Binding-site contacts:
Ligand atom C57 contacts residue PHE38 of chain 1.B at 3.8 Å (hydrophobic).
Ligand atom C67 contacts residue PHE50 of chain 1.B at 3.6 Å (hydrophobic).
Ligand atom O61 contacts residue TYR28 of chain 1.B at 3.6 Å.
Ligand atom O59 contacts residue ASP39 of chain 1.B at 2.7 Å (salt-bridge).
Ligand atom O61 contacts residue PHE101 of chain 1.B at 3.7 Å.
Ligand atom C26 contacts residue GLU56 of chain 1.B at 3.7 Å.
Ligand atom C40 contacts residue GLY57 of chain 1.B at 3.7 Å.
Ligand atom C51 contacts residue TRP61 of chain 1.B at 3.5 Å (hydrophobic).
Ligand atom O68 contacts residue GLN55 of chain 1.B at 3.6 Å.
Ligand atom C43 contacts residue GLU56 of chain 1.B at 3.5 Å.
Ligand atom O61 contacts residue ASP39 of chain 1.B at 3.4 Å (salt-bridge).
Ligand atom O42 contacts residue GLU56 of chain 1.B at 2.4 Å.
Ligand atom O62 contacts residue TYR84 of chain 1.B at 2.7 Å (h-bond).
Ligand atom C45 contacts residue GLU56 of chain 1.B at 3.0 Å.
Ligand atom C66 contacts residue GLY57 of chain 1.B at 3.7 Å.
Ligand atom O63 contacts residue GLY57 of chain 1.B at 3.3 Å.
Ligand atom O27 contacts residue GLU56 of chain 1.B at 2.9 Å (salt-bridge).
Ligand atom C49 contacts residue TYR84 of chain 1.B at 3.5 Å (hydrophobic).
Ligand atom C56 contacts residue TYR84 of chain 1.B at 3.4 Å (hydrophobic).
Ligand atom C67 contacts residue GLY57 of chain 1.B at 3.7 Å.
Ligand atom C66 contacts residue GLU56 of chain 1.B at 3.5 Å.
Ligand atom C58 contacts residue ASP39 of chain 1.B at 3.5 Å.
Ligand atom O44 contacts residue GLU56 of chain 1.B at 3.1 Å (salt-bridge).
Ligand atom C36 contacts residue TYR84 of chain 1.B at 3.4 Å (hydrophobic).
Ligand atom O60 contacts residue ASP39 of chain 1.B at 3.5 Å (salt-bridge).
Ligand atom O65 contacts residue PHE48 of chain 1.B at 3.5 Å.
Ligand atom C67 contacts residue TRP61 of chain 1.B at 3.5 Å (hydrophobic).
Ligand atom C50 contacts residue TYR84 of chain 1.B at 3.6 Å (hydrophobic).
Ligand atom C21 contacts residue GLN55 of chain 1.B at 3.7 Å.
Ligand atom O63 contacts residue ILE58 of chain 1.B at 2.9 Å (h-bond).
Ligand atom O27 contacts residue GLN55 of chain 1.B at 3.4 Å.
Ligand atom O61 contacts residue PHE38 of chain 1.B at 3.3 Å.
Ligand atom O48 contacts residue TYR84 of chain 1.B at 3.5 Å (h-bond).
Ligand atom C53 contacts residue TYR28 of chain 1.B at 3.7 Å (hydrophobic).
Ligand atom C52 contacts residue TRP61 of chain 1.B at 3.5 Å (hydrophobic).
Ligand atom C41 contacts residue GLU56 of chain 1.B at 3.5 Å.
Ligand atom C47 contacts residue TYR84 of chain 1.B at 3.2 Å (hydrophobic).
Ligand atom C54 contacts residue TYR28 of chain 1.B at 3.7 Å (hydrophobic).
Ligand atom O62 contacts residue PHE101 of chain 1.B at 3.7 Å.
Ligand atom C66 contacts residue GLN55 of chain 1.B at 3.2 Å.

A protein and the small-molecule ligand that binds it are described below.
Small molecule (SMILES): CCO/N=C1/C[C@@H]([C@H](C)C[C@@H]2CC[C@@H](O)[C@H](OC)C2)OC(=O)[C@@H]2CCCCN2C(=O)C(=O)[C@]2(O)O[C@@H](CC[C@H]2C)C[C@H](OC)/C(C)=C/C=C/C=C/[C@@H](C)C[C@@H](C)C(=O)[C@H](OC)[C@H](O)/C(C)=C/[C@H]1C

Sequence of chain 1.B:
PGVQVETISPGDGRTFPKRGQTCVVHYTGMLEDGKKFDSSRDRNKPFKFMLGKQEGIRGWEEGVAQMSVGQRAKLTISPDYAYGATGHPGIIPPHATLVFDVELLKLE